Sequence of chain 1.D:
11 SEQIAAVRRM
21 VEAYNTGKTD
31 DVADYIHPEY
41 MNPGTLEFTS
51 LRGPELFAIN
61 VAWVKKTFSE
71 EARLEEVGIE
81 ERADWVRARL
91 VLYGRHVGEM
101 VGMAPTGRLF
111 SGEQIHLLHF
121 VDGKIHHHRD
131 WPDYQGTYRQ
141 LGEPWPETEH

A protein and the small-molecule ligand that binds it are described below.
Small molecule (SMILES): COC(=O)C1=C(C)CC(=O)c2c1cc1c(c2O)C(=O)c2c(O)cccc2C1=O

Binding-site contacts:
Ligand atom C8 contacts residue THR137 of chain 1.D at 3.7 Å.
Ligand atom C13 contacts residue THR137 of chain 1.D at 3.8 Å.
Ligand atom O22 contacts residue PRO132 of chain 1.D at 3.3 Å.
Ligand atom C6 contacts residue PHE68 of chain 1.D at 3.7 Å (hydrophobic).
Ligand atom C19 contacts residue MET100 of chain 1.D at 3.6 Å (hydrophobic).
Ligand atom C8 contacts residue TYR134 of chain 1.D at 3.7 Å (hydrophobic).
Ligand atom C9 contacts residue TYR134 of chain 1.D at 3.6 Å (hydrophobic).
Ligand atom O17 contacts residue TRP131 of chain 1.C at 3.4 Å.
Ligand atom O18 contacts residue VAL101 of chain 1.D at 3.8 Å.
Ligand atom O16 contacts residue MET100 of chain 1.D at 3.1 Å.
Ligand atom C15 contacts residue MET100 of chain 1.D at 3.8 Å (hydrophobic).
Ligand atom C15 contacts residue MET103 of chain 1.D at 3.2 Å (hydrophobic).
Ligand atom O18 contacts residue TRP63 of chain 1.D at 3.6 Å.
Ligand atom C10 contacts residue MET100 of chain 1.D at 3.7 Å (hydrophobic).
Ligand atom C2 contacts residue PHE48 of chain 1.D at 3.6 Å (hydrophobic).
Ligand atom C21 contacts residue TRP63 of chain 1.D at 3.3 Å (hydrophobic).
Ligand atom C5 contacts residue TRP63 of chain 1.D at 3.4 Å (hydrophobic).
Ligand atom C16 contacts residue TRP63 of chain 1.D at 3.2 Å (hydrophobic).
Ligand atom C17 contacts residue TRP63 of chain 1.D at 3.7 Å (hydrophobic).
Ligand atom C1 contacts residue PHE48 of chain 1.D at 3.4 Å (hydrophobic).
Ligand atom O21 contacts residue PHE68 of chain 1.D at 3.6 Å.
Ligand atom C2 contacts residue TRP63 of chain 1.D at 3.6 Å (hydrophobic).
Ligand atom C1 contacts residue TRP63 of chain 1.D at 3.5 Å (hydrophobic).
Ligand atom C15 contacts residue TRP131 of chain 1.C at 3.6 Å (hydrophobic).
Ligand atom C11 contacts residue MET100 of chain 1.D at 3.5 Å (hydrophobic).
Ligand atom C18 contacts residue TRP63 of chain 1.D at 3.5 Å (hydrophobic).
Ligand atom O20 contacts residue TRP63 of chain 1.D at 3.8 Å.
Ligand atom C3 contacts residue THR45 of chain 1.D at 3.6 Å.
Ligand atom O18 contacts residue PHE48 of chain 1.D at 3.6 Å.
Ligand atom C12 contacts residue TRP63 of chain 1.D at 3.2 Å (hydrophobic).
Ligand atom C20 contacts residue PHE68 of chain 1.D at 3.8 Å (hydrophobic).
Ligand atom C10 contacts residue TYR134 of chain 1.D at 3.8 Å (hydrophobic).
Ligand atom C3 contacts residue TRP63 of chain 1.D at 3.7 Å (hydrophobic).
Ligand atom C15 contacts residue VAL101 of chain 1.D at 3.6 Å (hydrophobic).
Ligand atom C14 contacts residue TRP131 of chain 1.C at 3.8 Å (hydrophobic).
Ligand atom C14 contacts residue MET100 of chain 1.D at 3.5 Å (hydrophobic).
Ligand atom C3 contacts residue ASN60 of chain 1.D at 3.8 Å.
Ligand atom C4 contacts residue TRP63 of chain 1.D at 3.4 Å (hydrophobic).
Ligand atom C13 contacts residue TYR134 of chain 1.D at 3.3 Å (hydrophobic).
Ligand atom O17 contacts residue VAL101 of chain 1.D at 3.6 Å.

Sequence of chain 1.C:
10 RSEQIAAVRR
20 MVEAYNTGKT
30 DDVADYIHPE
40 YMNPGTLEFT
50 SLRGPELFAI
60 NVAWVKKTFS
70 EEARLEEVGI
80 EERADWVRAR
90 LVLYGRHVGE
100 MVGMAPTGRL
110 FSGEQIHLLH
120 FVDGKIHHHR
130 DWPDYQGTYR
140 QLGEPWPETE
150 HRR